The small molecule below binds the protein below.
Small molecule (SMILES): Nc1ccc(CNC(=O)NCC(=O)N2CCC[C@@H]2c2cccc3ccccc23)cc1

Binding-site contacts:
Ligand atom CA contacts residue ARG54 of chain 1.A at 3.8 Å.
Ligand atom NAA contacts residue THR106 of chain 1.A at 3.1 Å (h-bond).
Ligand atom N contacts residue ASN101 of chain 1.A at 2.9 Å (h-bond).
Ligand atom CAV contacts residue ASN101 of chain 1.A at 3.4 Å.
Ligand atom CBC contacts residue GLN62 of chain 1.A at 3.7 Å.
Ligand atom CBB contacts residue PHE59 of chain 1.A at 3.7 Å (hydrophobic).
Ligand atom O contacts residue HIS125 of chain 1.A at 3.2 Å.
Ligand atom CAS contacts residue GLN62 of chain 1.A at 3.9 Å.
Ligand atom O contacts residue ASN101 of chain 1.A at 3.0 Å (h-bond).
Ligand atom CAQ contacts residue GLN62 of chain 1.A at 3.5 Å.
Ligand atom C contacts residue HIS125 of chain 1.A at 3.8 Å.
Ligand atom CAE contacts residue ILE56 of chain 1.A at 3.9 Å (hydrophobic).
Ligand atom CAX contacts residue THR106 of chain 1.A at 3.8 Å.
Ligand atom CAQ contacts residue MET60 of chain 1.A at 3.4 Å (hydrophobic).
Ligand atom CAS contacts residue PHE112 of chain 1.A at 3.5 Å (hydrophobic).
Ligand atom CAH contacts residue ALA100 of chain 1.A at 3.9 Å (hydrophobic).
Ligand atom CAY contacts residue GLN110 of chain 1.A at 3.6 Å.
Ligand atom CBA contacts residue PHE59 of chain 1.A at 3.9 Å (hydrophobic).
Ligand atom CAR contacts residue GLY71 of chain 1.A at 3.3 Å.
Ligand atom OAB contacts residue ARG54 of chain 1.A at 3.1 Å (salt-bridge).
Ligand atom CAH contacts residue ASN101 of chain 1.A at 3.6 Å.
Ligand atom CAK contacts residue THR72 of chain 1.A at 3.8 Å.
Ligand atom CAI contacts residue THR72 of chain 1.A at 3.9 Å.
Ligand atom OAB contacts residue GLN62 of chain 1.A at 3.0 Å (h-bond).
Ligand atom NBD contacts residue GLN62 of chain 1.A at 3.7 Å.
Ligand atom CAO contacts residue PHE59 of chain 1.A at 3.9 Å (hydrophobic).
Ligand atom CAG contacts residue HIS125 of chain 1.A at 3.8 Å.
Ligand atom O contacts residue ALA100 of chain 1.A at 3.3 Å.
Ligand atom CAJ contacts residue ASN101 of chain 1.A at 3.6 Å.
Ligand atom NAA contacts residue GLY108 of chain 1.A at 3.7 Å.
Ligand atom CAY contacts residue GLY71 of chain 1.A at 3.8 Å.
Ligand atom NAU contacts residue ASN101 of chain 1.A at 3.1 Å (h-bond).
Ligand atom CAK contacts residue GLN110 of chain 1.A at 3.6 Å.
Ligand atom CAF contacts residue LEU121 of chain 1.A at 3.6 Å (hydrophobic).
Ligand atom NAA contacts residue ARG81 of chain 1.A at 3.5 Å (salt-bridge).
Ligand atom CAJ contacts residue GLN110 of chain 1.A at 3.8 Å.
Ligand atom CAE contacts residue PHE59 of chain 1.A at 3.7 Å (hydrophobic).
Ligand atom CAN contacts residue PHE59 of chain 1.A at 3.6 Å (hydrophobic).
Ligand atom CAI contacts residue ARG81 of chain 1.A at 3.8 Å.
Ligand atom CAI contacts residue GLN110 of chain 1.A at 3.9 Å.

Sequence of chain 1.A:
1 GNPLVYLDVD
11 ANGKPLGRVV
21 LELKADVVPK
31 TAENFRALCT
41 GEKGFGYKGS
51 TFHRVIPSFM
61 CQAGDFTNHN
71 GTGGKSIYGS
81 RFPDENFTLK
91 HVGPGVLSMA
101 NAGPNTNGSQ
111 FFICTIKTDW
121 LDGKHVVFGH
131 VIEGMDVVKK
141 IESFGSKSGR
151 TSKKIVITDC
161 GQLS